Sequence of chain 1.A:
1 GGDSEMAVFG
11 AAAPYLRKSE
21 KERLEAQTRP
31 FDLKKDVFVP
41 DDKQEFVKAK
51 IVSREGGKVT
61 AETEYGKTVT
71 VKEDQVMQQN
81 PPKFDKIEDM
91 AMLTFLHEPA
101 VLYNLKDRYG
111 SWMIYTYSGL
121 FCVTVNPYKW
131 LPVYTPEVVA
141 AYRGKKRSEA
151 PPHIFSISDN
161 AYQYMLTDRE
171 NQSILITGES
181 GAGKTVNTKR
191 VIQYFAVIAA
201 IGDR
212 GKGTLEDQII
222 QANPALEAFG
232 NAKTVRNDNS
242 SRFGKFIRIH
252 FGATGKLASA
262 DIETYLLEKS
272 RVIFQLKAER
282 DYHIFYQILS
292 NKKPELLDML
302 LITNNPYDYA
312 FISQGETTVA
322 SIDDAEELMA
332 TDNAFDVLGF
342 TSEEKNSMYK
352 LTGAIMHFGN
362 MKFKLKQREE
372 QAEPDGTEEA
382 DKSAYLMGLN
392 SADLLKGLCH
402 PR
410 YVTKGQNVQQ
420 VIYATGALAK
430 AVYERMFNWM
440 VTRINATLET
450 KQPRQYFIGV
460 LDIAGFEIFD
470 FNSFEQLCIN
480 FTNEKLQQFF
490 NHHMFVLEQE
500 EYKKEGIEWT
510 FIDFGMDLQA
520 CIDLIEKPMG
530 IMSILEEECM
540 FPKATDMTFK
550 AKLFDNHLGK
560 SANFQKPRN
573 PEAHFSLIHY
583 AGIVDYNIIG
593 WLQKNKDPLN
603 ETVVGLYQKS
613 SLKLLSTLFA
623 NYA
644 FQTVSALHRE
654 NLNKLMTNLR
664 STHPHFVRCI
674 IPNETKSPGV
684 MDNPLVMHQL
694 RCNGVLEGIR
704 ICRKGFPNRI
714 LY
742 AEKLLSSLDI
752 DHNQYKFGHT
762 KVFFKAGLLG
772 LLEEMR

The small molecule below binds the protein below.
Small molecule (SMILES): Nc1ncnc2c1ncn2[C@@H]1O[C@H](CO[P](=O)(O)O[P](=O)(O)NP(=O)(O)O)[C@@H](O)[C@H]1O

Binding-site contacts:
Ligand atom O2G contacts residue ASN238 of chain 1.A at 3.2 Å (h-bond).
Ligand atom N3B contacts residue LYS184 of chain 1.A at 3.4 Å (salt-bridge).
Ligand atom O1A contacts residue LYS184 of chain 1.A at 3.4 Å (salt-bridge).
Ligand atom O1A contacts residue THR185 of chain 1.A at 3.0 Å (h-bond).
Ligand atom O1G contacts residue LYS184 of chain 1.A at 2.9 Å (salt-bridge).
Ligand atom C5 contacts residue ASN126 of chain 1.A at 3.6 Å.
Ligand atom O3G contacts residue MN1 of chain 1.D at 1.8 Å.
Ligand atom O4' contacts residue ASN126 of chain 1.A at 2.9 Å (h-bond).
Ligand atom O1A contacts residue VAL186 of chain 1.A at 2.9 Å (h-bond).
Ligand atom PB contacts residue LYS184 of chain 1.A at 3.5 Å.
Ligand atom N3B contacts residue GLY181 of chain 1.A at 2.8 Å (h-bond).
Ligand atom O3A contacts residue ASN238 of chain 1.A at 3.5 Å (h-bond).
Ligand atom N9 contacts residue ASN126 of chain 1.A at 3.1 Å (h-bond).
Ligand atom PG contacts residue MN1 of chain 1.D at 3.2 Å.
Ligand atom O2G contacts residue SER241 of chain 1.A at 2.6 Å (h-bond).
Ligand atom N7 contacts residue ASN126 of chain 1.A at 3.6 Å.
Ligand atom C8 contacts residue ASN126 of chain 1.A at 3.3 Å.
Ligand atom N1 contacts residue PRO127 of chain 1.A at 3.4 Å.
Ligand atom O1A contacts residue GLY183 of chain 1.A at 3.0 Å.
Ligand atom O1B contacts residue GLY183 of chain 1.A at 3.0 Å (h-bond).
Ligand atom N6 contacts residue TYR134 of chain 1.A at 3.4 Å (h-bond).
Ligand atom C2 contacts residue LYS129 of chain 1.A at 3.4 Å.
Ligand atom N3B contacts residue SER180 of chain 1.A at 3.7 Å.
Ligand atom PB contacts residue MN1 of chain 1.D at 3.4 Å.
Ligand atom O2B contacts residue MN1 of chain 1.D at 2.1 Å.
Ligand atom C4 contacts residue ASN126 of chain 1.A at 3.3 Å.
Ligand atom O2G contacts residue SER180 of chain 1.A at 2.9 Å (h-bond).
Ligand atom C5' contacts residue ASN238 of chain 1.A at 3.4 Å.
Ligand atom N3B contacts residue ASN238 of chain 1.A at 3.3 Å (h-bond).
Ligand atom O1G contacts residue SER180 of chain 1.A at 3.7 Å.
Ligand atom O3G contacts residue SER242 of chain 1.A at 2.9 Å (h-bond).
Ligand atom O2A contacts residue ASN238 of chain 1.A at 3.1 Å (h-bond).
Ligand atom O1B contacts residue ALA182 of chain 1.A at 3.4 Å (h-bond).
Ligand atom C6 contacts residue PRO127 of chain 1.A at 3.6 Å (hydrophobic).
Ligand atom O2B contacts residue THR185 of chain 1.A at 2.9 Å (h-bond).
Ligand atom N1 contacts residue LYS129 of chain 1.A at 3.7 Å.
Ligand atom O2G contacts residue SER242 of chain 1.A at 3.5 Å (h-bond).
Ligand atom O3A contacts residue GLY183 of chain 1.A at 3.2 Å (h-bond).
Ligand atom C1' contacts residue ASN126 of chain 1.A at 3.5 Å.
Ligand atom O1B contacts residue LYS184 of chain 1.A at 2.7 Å (salt-bridge).